Binding-site contacts:
Ligand atom C6 contacts residue NAG2 of chain 1.R at 4.3 Å.
Ligand atom C8 contacts residue THR366 of chain 1.D at 4.4 Å.
Ligand atom C5 contacts residue ASN357 of chain 1.D at 3.7 Å.
Ligand atom N2 contacts residue SER358 of chain 1.D at 4.0 Å.
Ligand atom N2 contacts residue ASN357 of chain 1.D at 2.9 Å (h-bond).
Ligand atom O6 contacts residue NAG1 of chain 1.R at 2.2 Å (h-bond).
Ligand atom C3 contacts residue ASN357 of chain 1.D at 3.9 Å.
Ligand atom C4 contacts residue ASN357 of chain 1.D at 4.4 Å.
Ligand atom C7 contacts residue NAG2 of chain 1.R at 4.1 Å.
Ligand atom O7 contacts residue NAG2 of chain 1.R at 3.2 Å.
Ligand atom C8 contacts residue BMA3 of chain 1.R at 4.1 Å.
Ligand atom O7 contacts residue ASN380 of chain 1.D at 3.8 Å.
Ligand atom C2 contacts residue SER382 of chain 1.D at 4.0 Å.
Ligand atom N2 contacts residue SER382 of chain 1.D at 4.4 Å.
Ligand atom C5 contacts residue NAG1 of chain 1.R at 4.1 Å.
Ligand atom C1 contacts residue SER382 of chain 1.D at 3.7 Å.
Ligand atom O7 contacts residue BMA3 of chain 1.R at 4.3 Å.
Ligand atom C2 contacts residue ASN357 of chain 1.D at 2.6 Å.
Ligand atom C6 contacts residue NAG1 of chain 1.R at 3.4 Å.
Ligand atom O5 contacts residue ASN357 of chain 1.D at 2.5 Å (h-bond).
Ligand atom O3 contacts residue NAG1 of chain 1.R at 3.7 Å.
Ligand atom C7 contacts residue ASN357 of chain 1.D at 4.0 Å.
Ligand atom O6 contacts residue NAG2 of chain 1.R at 3.2 Å (h-bond).
Ligand atom C8 contacts residue SER358 of chain 1.D at 4.1 Å.
Ligand atom C1 contacts residue ASN357 of chain 1.D at 1.5 Å.
Ligand atom O5 contacts residue SER382 of chain 1.D at 4.0 Å.
Ligand atom O7 contacts residue NAG1 of chain 1.R at 3.0 Å (h-bond).
Ligand atom C7 contacts residue ASN380 of chain 1.D at 4.4 Å.
Ligand atom C7 contacts residue NAG1 of chain 1.R at 4.2 Å.
Ligand atom O5 contacts residue NAG1 of chain 1.R at 4.2 Å.

Sequence of chain 1.D:
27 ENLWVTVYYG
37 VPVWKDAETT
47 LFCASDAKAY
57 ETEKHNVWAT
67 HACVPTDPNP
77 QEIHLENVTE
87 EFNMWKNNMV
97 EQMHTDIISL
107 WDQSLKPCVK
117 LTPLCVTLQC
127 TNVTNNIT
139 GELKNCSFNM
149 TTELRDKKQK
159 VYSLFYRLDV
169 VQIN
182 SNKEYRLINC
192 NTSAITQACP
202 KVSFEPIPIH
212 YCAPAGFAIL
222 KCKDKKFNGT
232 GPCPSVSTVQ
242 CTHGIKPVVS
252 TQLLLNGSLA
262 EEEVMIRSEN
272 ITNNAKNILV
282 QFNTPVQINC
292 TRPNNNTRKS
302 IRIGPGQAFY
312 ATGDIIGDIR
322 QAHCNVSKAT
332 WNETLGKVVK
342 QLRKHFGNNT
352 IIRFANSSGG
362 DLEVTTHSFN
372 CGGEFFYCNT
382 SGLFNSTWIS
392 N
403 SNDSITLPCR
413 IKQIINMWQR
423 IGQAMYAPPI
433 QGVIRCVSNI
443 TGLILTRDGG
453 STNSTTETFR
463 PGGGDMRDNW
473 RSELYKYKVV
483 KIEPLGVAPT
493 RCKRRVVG

The protein below binds the small molecule below.
Small molecule (SMILES): CC(=O)N[C@H]1[C@H](O[C@H]2[C@H](O)[C@@H](NC(C)=O)CO[C@@H]2CO)O[C@H](CO)[C@@H](O[C@@H]2O[C@H](CO)[C@@H](O)[C@H](O)[C@H]2NC(C)=O)[C@@H]1O